Sequence of chain 1.I:
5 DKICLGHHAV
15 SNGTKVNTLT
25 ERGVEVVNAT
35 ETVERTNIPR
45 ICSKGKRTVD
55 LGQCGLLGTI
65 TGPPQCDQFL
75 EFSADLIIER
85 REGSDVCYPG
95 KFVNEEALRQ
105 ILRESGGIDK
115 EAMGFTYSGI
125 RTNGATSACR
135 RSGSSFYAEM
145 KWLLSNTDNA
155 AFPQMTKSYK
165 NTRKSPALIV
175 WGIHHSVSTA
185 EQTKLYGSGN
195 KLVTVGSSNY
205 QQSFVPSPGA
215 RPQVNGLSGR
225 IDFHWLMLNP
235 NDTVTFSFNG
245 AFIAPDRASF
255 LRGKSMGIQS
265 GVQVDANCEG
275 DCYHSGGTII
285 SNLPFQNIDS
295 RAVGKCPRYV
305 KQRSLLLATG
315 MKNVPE

Binding-site contacts:
Ligand atom C8 contacts residue LYS75 of chain 1.J at 3.5 Å.
Ligand atom O7 contacts residue ASN79 of chain 1.J at 3.2 Å (h-bond).
Ligand atom C4 contacts residue ASN82 of chain 1.J at 4.3 Å.
Ligand atom C8 contacts residue GLU72 of chain 1.J at 3.5 Å.
Ligand atom C5 contacts residue ASN82 of chain 1.J at 3.7 Å.
Ligand atom O5 contacts residue ASN82 of chain 1.J at 2.3 Å (h-bond).
Ligand atom O3 contacts residue GLU72 of chain 1.J at 4.3 Å.
Ligand atom N2 contacts residue GLU72 of chain 1.J at 3.9 Å.
Ligand atom C2 contacts residue ASN82 of chain 1.J at 2.6 Å.
Ligand atom C7 contacts residue ASN82 of chain 1.J at 3.9 Å.
Ligand atom O6 contacts residue ARG295 of chain 1.I at 4.0 Å.
Ligand atom O7 contacts residue ASN82 of chain 1.J at 4.2 Å.
Ligand atom C7 contacts residue GLU72 of chain 1.J at 4.0 Å.
Ligand atom N2 contacts residue ASN79 of chain 1.J at 4.3 Å.
Ligand atom O6 contacts residue ARG85 of chain 1.J at 4.4 Å.
Ligand atom C7 contacts residue ASN79 of chain 1.J at 3.3 Å.
Ligand atom C1 contacts residue ASN82 of chain 1.J at 1.5 Å.
Ligand atom C8 contacts residue GLY78 of chain 1.J at 4.4 Å.
Ligand atom C8 contacts residue ASN79 of chain 1.J at 3.2 Å.
Ligand atom N2 contacts residue ASN82 of chain 1.J at 3.2 Å (h-bond).
Ligand atom C3 contacts residue ASN82 of chain 1.J at 4.0 Å.

This protein binds this small molecule.
Small molecule (SMILES): CC(=O)N[C@@H]1[C@@H](O)[C@H](O)[C@@H](CO)O[C@H]1O

Sequence of chain 1.J:
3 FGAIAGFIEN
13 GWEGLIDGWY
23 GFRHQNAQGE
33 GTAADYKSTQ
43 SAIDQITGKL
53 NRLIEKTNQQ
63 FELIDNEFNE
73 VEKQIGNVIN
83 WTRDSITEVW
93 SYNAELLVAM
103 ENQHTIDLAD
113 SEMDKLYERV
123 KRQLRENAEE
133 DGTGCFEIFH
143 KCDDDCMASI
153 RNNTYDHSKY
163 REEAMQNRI